Sequence of chain 1.K:
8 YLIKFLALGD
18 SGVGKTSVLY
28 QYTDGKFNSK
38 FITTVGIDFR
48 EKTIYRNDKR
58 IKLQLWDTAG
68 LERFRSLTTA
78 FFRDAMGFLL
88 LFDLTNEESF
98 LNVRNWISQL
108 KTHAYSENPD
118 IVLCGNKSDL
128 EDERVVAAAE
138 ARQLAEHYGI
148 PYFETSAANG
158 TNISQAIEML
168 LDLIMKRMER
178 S

This protein binds this small molecule.
Small molecule (SMILES): Nc1nc2c(ncn2[C@@H]2O[C@H](CO[P](=O)(O)O[P](=O)(O)NP(=O)(O)O)[C@@H](O)[C@H]2O)c(=O)[nH]1

Binding-site contacts:
Ligand atom O2B contacts residue LYS22 of chain 1.K at 3.5 Å.
Ligand atom O1A contacts residue SER24 of chain 1.K at 2.8 Å (h-bond).
Ligand atom N1 contacts residue ASP126 of chain 1.K at 3.1 Å (salt-bridge).
Ligand atom O6 contacts residue SER153 of chain 1.K at 3.5 Å (h-bond).
Ligand atom O2' contacts residue SER36 of chain 1.K at 3.0 Å (h-bond).
Ligand atom O2A contacts residue PHE38 of chain 1.K at 3.4 Å.
Ligand atom O3A contacts residue GLY21 of chain 1.K at 3.2 Å.
Ligand atom N7 contacts residue ASN123 of chain 1.K at 3.1 Å (h-bond).
Ligand atom C2' contacts residue SER24 of chain 1.K at 3.4 Å.
Ligand atom O6 contacts residue ALA155 of chain 1.K at 3.7 Å.
Ligand atom C8 contacts residue GLY21 of chain 1.K at 3.4 Å.
Ligand atom O1G contacts residue GLY67 of chain 1.K at 2.9 Å (h-bond).
Ligand atom N3B contacts residue MG1 of chain 1.KA at 3.2 Å.
Ligand atom O2B contacts residue THR23 of chain 1.K at 2.3 Å (h-bond).
Ligand atom O3G contacts residue THR41 of chain 1.K at 2.8 Å (h-bond).
Ligand atom O1A contacts residue LYS22 of chain 1.K at 3.6 Å (salt-bridge).
Ligand atom O1B contacts residue LYS22 of chain 1.K at 3.0 Å.
Ligand atom O2' contacts residue SER24 of chain 1.K at 3.4 Å (h-bond).
Ligand atom O2B contacts residue MG1 of chain 1.KA at 2.1 Å.
Ligand atom PA contacts residue GLY21 of chain 1.K at 3.6 Å.
Ligand atom C8 contacts residue SER24 of chain 1.K at 3.5 Å.
Ligand atom O2G contacts residue SER18 of chain 1.K at 2.5 Å (h-bond).
Ligand atom PG contacts residue MG1 of chain 1.KA at 3.2 Å.
Ligand atom O5' contacts residue GLY21 of chain 1.K at 3.6 Å.
Ligand atom O1B contacts residue ASP17 of chain 1.K at 3.6 Å (salt-bridge).
Ligand atom PB contacts residue MG1 of chain 1.KA at 3.1 Å.
Ligand atom O6 contacts residue LYS124 of chain 1.K at 3.5 Å.
Ligand atom O3G contacts residue MG1 of chain 1.KA at 2.3 Å.
Ligand atom O3G contacts residue THR40 of chain 1.K at 3.7 Å.
Ligand atom O6 contacts residue ASN123 of chain 1.K at 3.6 Å (h-bond).
Ligand atom N2 contacts residue ASP126 of chain 1.K at 3.0 Å (salt-bridge).
Ligand atom PB contacts residue LYS22 of chain 1.K at 3.7 Å.
Ligand atom O1A contacts residue GLY21 of chain 1.K at 3.1 Å.
Ligand atom O3' contacts residue SER36 of chain 1.K at 3.4 Å (h-bond).
Ligand atom O6 contacts residue ALA154 of chain 1.K at 2.9 Å (h-bond).
Ligand atom N3B contacts residue GLY19 of chain 1.K at 3.6 Å (h-bond).
Ligand atom O1A contacts residue THR23 of chain 1.K at 3.3 Å (h-bond).
Ligand atom O6 contacts residue ASP126 of chain 1.K at 3.5 Å (salt-bridge).
Ligand atom O1B contacts residue GLY21 of chain 1.K at 3.3 Å (h-bond).
Ligand atom O1G contacts residue LYS22 of chain 1.K at 3.1 Å.